The small molecule below binds the protein below.
Small molecule (SMILES): N[C@@H](CCC(=O)O)C(=O)O

Binding-site contacts:
Ligand atom N contacts residue LEU126 of chain 2.A at 3.1 Å (h-bond).
Ligand atom CD contacts residue ARG116 of chain 2.A at 3.6 Å.
Ligand atom OE2 contacts residue VAL112 of chain 3.A at 3.6 Å.
Ligand atom O contacts residue ARG129 of chain 2.A at 3.2 Å.
Ligand atom N contacts residue ARG122 of chain 2.A at 3.1 Å (salt-bridge).
Ligand atom OE2 contacts residue ARG122 of chain 2.A at 2.2 Å (salt-bridge).
Ligand atom OE1 contacts residue ARG116 of chain 2.A at 3.4 Å (salt-bridge).
Ligand atom OE2 contacts residue ARG116 of chain 2.A at 3.5 Å.
Ligand atom C contacts residue LEU126 of chain 2.A at 3.9 Å (hydrophobic).
Ligand atom CG contacts residue ARG122 of chain 2.A at 3.2 Å.
Ligand atom CB contacts residue ARG98 of chain 3.A at 4.4 Å.
Ligand atom CA contacts residue ARG122 of chain 2.A at 4.5 Å.
Ligand atom CA contacts residue LEU126 of chain 2.A at 4.0 Å (hydrophobic).
Ligand atom CD contacts residue ARG122 of chain 2.A at 3.4 Å.
Ligand atom OE1 contacts residue ARG122 of chain 2.A at 4.3 Å.
Ligand atom CB contacts residue LEU126 of chain 2.A at 3.7 Å (hydrophobic).
Ligand atom O contacts residue MET102 of chain 3.A at 3.4 Å (h-bond).
Ligand atom N contacts residue ARG98 of chain 3.A at 3.4 Å.
Ligand atom O contacts residue LEU126 of chain 2.A at 4.0 Å.
Ligand atom CG contacts residue ARG116 of chain 2.A at 4.4 Å.
Ligand atom CA contacts residue ARG98 of chain 3.A at 3.6 Å.
Ligand atom N contacts residue GLN125 of chain 2.A at 3.3 Å.
Ligand atom C contacts residue MET102 of chain 3.A at 4.5 Å (hydrophobic).
Ligand atom OXT contacts residue LEU126 of chain 2.A at 3.5 Å.
Ligand atom O contacts residue GLN125 of chain 2.A at 4.0 Å.
Ligand atom CD contacts residue VAL112 of chain 3.A at 4.2 Å (hydrophobic).
Ligand atom OXT contacts residue ARG129 of chain 2.A at 2.3 Å (salt-bridge).
Ligand atom CG contacts residue ARG98 of chain 3.A at 4.0 Å.
Ligand atom C contacts residue ARG129 of chain 2.A at 3.2 Å.

Sequence of chain 3.A:
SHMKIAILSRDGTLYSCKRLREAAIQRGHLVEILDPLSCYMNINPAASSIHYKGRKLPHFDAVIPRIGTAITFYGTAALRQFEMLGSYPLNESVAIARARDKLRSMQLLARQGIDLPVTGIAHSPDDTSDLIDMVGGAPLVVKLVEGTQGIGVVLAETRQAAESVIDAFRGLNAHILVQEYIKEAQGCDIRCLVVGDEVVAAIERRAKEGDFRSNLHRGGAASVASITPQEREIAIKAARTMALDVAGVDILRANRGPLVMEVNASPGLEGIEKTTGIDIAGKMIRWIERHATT

Sequence of chain 2.A:
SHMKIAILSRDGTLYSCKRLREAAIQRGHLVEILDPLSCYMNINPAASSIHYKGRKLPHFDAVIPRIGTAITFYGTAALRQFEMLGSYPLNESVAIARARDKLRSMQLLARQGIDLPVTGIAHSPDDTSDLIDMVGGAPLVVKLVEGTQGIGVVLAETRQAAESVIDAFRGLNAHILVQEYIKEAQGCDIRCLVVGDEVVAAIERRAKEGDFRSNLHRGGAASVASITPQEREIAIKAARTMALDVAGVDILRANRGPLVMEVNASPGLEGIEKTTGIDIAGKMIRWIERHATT